Binding-site contacts:
Ligand atom CAC contacts residue THR98 of chain 1.A at 3.6 Å.
Ligand atom NAJ contacts residue MET101 of chain 1.A at 2.8 Å (h-bond).
Ligand atom NAJ contacts residue TYR100 of chain 1.A at 3.9 Å.
Ligand atom NAH contacts residue MET101 of chain 1.A at 3.1 Å (h-bond).
Ligand atom CAP contacts residue TYR100 of chain 1.A at 3.9 Å (hydrophobic).
Ligand atom CAK contacts residue GLY104 of chain 1.A at 3.7 Å.
Ligand atom CAG contacts residue THR98 of chain 1.A at 3.8 Å.
Ligand atom CBD contacts residue LYS52 of chain 1.A at 3.6 Å.
Ligand atom CAX contacts residue ASN103 of chain 1.A at 3.8 Å.
Ligand atom CBD contacts residue ALA50 of chain 1.A at 3.4 Å (hydrophobic).
Ligand atom CAL contacts residue ILE25 of chain 1.A at 3.9 Å (hydrophobic).
Ligand atom CBC contacts residue THR98 of chain 1.A at 3.5 Å.
Ligand atom BR contacts residue ILE25 of chain 1.A at 3.6 Å.
Ligand atom CBD contacts residue ILE96 of chain 1.A at 3.5 Å (hydrophobic).
Ligand atom CAZ contacts residue MET101 of chain 1.A at 3.2 Å (hydrophobic).
Ligand atom NAR contacts residue GLU102 of chain 1.A at 3.3 Å (salt-bridge).
Ligand atom CAG contacts residue GLU99 of chain 1.A at 3.6 Å.
Ligand atom NAV contacts residue GLU112 of chain 1.A at 3.9 Å.
Ligand atom CBE contacts residue ILE96 of chain 1.A at 3.6 Å (hydrophobic).
Ligand atom CBD contacts residue THR98 of chain 1.A at 3.7 Å.
Ligand atom CBE contacts residue THR98 of chain 1.A at 3.9 Å.
Ligand atom OAY contacts residue TYR100 of chain 1.A at 3.5 Å (h-bond).
Ligand atom NAD contacts residue THR98 of chain 1.A at 3.0 Å (h-bond).
Ligand atom CAQ contacts residue TYR100 of chain 1.A at 3.7 Å (hydrophobic).
Ligand atom CAF contacts residue ALA50 of chain 1.A at 3.5 Å (hydrophobic).
Ligand atom CAG contacts residue LEU152 of chain 1.A at 3.6 Å (hydrophobic).
Ligand atom CAK contacts residue MET101 of chain 1.A at 3.4 Å (hydrophobic).
Ligand atom CBD contacts residue ILE51 of chain 1.A at 3.9 Å (hydrophobic).
Ligand atom CAI contacts residue MET101 of chain 1.A at 3.7 Å (hydrophobic).
Ligand atom NAH contacts residue ALA50 of chain 1.A at 3.8 Å.
Ligand atom CAS contacts residue GLU102 of chain 1.A at 3.3 Å.
Ligand atom CAZ contacts residue GLY104 of chain 1.A at 3.7 Å.
Ligand atom CAE contacts residue ALA50 of chain 1.A at 3.9 Å (hydrophobic).
Ligand atom CAX contacts residue GLU102 of chain 1.A at 3.4 Å.
Ligand atom CAF contacts residue LEU152 of chain 1.A at 3.7 Å (hydrophobic).
Ligand atom CAG contacts residue ALA50 of chain 1.A at 3.4 Å (hydrophobic).
Ligand atom CBE contacts residue LYS52 of chain 1.A at 3.8 Å.
Ligand atom CL contacts residue SER162 of chain 1.A at 3.7 Å.
Ligand atom CBG contacts residue GLU69 of chain 1.A at 3.8 Å.
Ligand atom CAZ contacts residue TYR100 of chain 1.A at 3.5 Å (hydrophobic).

The protein below binds the small molecule below.
Small molecule (SMILES): Cc1cccc(Cl)c1NC(=O)c1cnc(Nc2cc(Br)cc(C(=O)NC3CCNCC3)c2)s1

Sequence of chain 1.A:
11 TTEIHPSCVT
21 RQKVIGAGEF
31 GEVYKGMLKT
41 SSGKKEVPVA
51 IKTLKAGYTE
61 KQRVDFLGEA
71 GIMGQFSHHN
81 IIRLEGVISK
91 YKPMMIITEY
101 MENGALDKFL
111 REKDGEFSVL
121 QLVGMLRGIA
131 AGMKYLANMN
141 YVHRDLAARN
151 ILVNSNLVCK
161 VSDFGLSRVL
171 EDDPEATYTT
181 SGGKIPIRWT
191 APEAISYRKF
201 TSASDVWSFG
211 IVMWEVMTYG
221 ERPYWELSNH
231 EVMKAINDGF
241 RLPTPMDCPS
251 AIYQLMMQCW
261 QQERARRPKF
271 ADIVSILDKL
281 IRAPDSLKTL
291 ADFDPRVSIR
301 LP